Binding-site contacts:
Ligand atom C5 contacts residue ASN61 of chain 1.B at 3.6 Å.
Ligand atom C8 contacts residue ASN59 of chain 1.B at 3.7 Å.
Ligand atom C8 contacts residue ALA60 of chain 1.B at 4.1 Å (hydrophobic).
Ligand atom C1 contacts residue ASN61 of chain 1.B at 1.4 Å.
Ligand atom C2 contacts residue ASN61 of chain 1.B at 2.5 Å.
Ligand atom C7 contacts residue ASN61 of chain 1.B at 3.5 Å.
Ligand atom N2 contacts residue ASN61 of chain 1.B at 2.9 Å (h-bond).
Ligand atom O5 contacts residue TYR42 of chain 1.B at 3.6 Å.
Ligand atom O7 contacts residue ASN61 of chain 1.B at 3.5 Å (h-bond).
Ligand atom C5 contacts residue TYR42 of chain 1.B at 3.4 Å (hydrophobic).
Ligand atom C1 contacts residue TYR42 of chain 1.B at 3.9 Å (hydrophobic).
Ligand atom C6 contacts residue TYR42 of chain 1.B at 3.4 Å (hydrophobic).
Ligand atom O5 contacts residue ASN61 of chain 1.B at 2.3 Å (h-bond).
Ligand atom C3 contacts residue ASN61 of chain 1.B at 3.7 Å.
Ligand atom C4 contacts residue ASN61 of chain 1.B at 4.2 Å.

This small molecule binds to this protein.
Small molecule (SMILES): CC(=O)N[C@@H]1[C@@H](O)[C@H](O)[C@@H](CO)O[C@H]1O

Sequence of chain 1.B:
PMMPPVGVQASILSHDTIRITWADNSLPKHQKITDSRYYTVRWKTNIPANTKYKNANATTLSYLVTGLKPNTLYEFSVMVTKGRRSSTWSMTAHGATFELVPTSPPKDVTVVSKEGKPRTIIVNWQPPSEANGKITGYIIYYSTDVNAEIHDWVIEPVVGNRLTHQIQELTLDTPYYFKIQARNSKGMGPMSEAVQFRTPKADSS